Binding-site contacts:
Ligand atom O3 contacts residue ASN90 of chain 1.I at 2.7 Å (h-bond).
Ligand atom C5 contacts residue GLU51 of chain 1.I at 4.3 Å.
Ligand atom O6 contacts residue GLN61 of chain 1.I at 2.9 Å (h-bond).
Ligand atom C6 contacts residue GLU51 of chain 1.I at 4.0 Å.
Ligand atom C3 contacts residue TRP88 of chain 1.I at 3.5 Å (hydrophobic).
Ligand atom O6 contacts residue GLN56 of chain 1.I at 3.4 Å (h-bond).
Ligand atom C3 contacts residue GLU51 of chain 1.I at 4.5 Å.
Ligand atom C4 contacts residue TRP88 of chain 1.I at 3.5 Å (hydrophobic).
Ligand atom C6 contacts residue GLN61 of chain 1.I at 4.0 Å.
Ligand atom O4 contacts residue GLU51 of chain 1.I at 2.5 Å (salt-bridge).
Ligand atom O6 contacts residue HIS57 of chain 1.I at 3.3 Å.
Ligand atom O6 contacts residue TRP88 of chain 1.I at 4.0 Å.
Ligand atom C4 contacts residue LYS91 of chain 1.I at 4.0 Å.
Ligand atom O4 contacts residue GLN56 of chain 1.I at 3.6 Å.
Ligand atom O5 contacts residue GLN56 of chain 1.I at 3.6 Å.
Ligand atom O4 contacts residue LYS91 of chain 1.I at 3.1 Å (salt-bridge).
Ligand atom C2 contacts residue LYS91 of chain 1.I at 4.2 Å.
Ligand atom O2 contacts residue ASN90 of chain 1.I at 3.0 Å (h-bond).
Ligand atom O3 contacts residue TRP88 of chain 1.I at 3.7 Å.
Ligand atom C5 contacts residue TRP88 of chain 1.I at 3.6 Å (hydrophobic).
Ligand atom C5 contacts residue GLN56 of chain 1.I at 4.4 Å.
Ligand atom C3 contacts residue ASN90 of chain 1.I at 3.8 Å.
Ligand atom C2 contacts residue ASN90 of chain 1.I at 4.0 Å.
Ligand atom O1 contacts residue GLN56 of chain 1.I at 4.4 Å.
Ligand atom O3 contacts residue LYS91 of chain 1.I at 3.1 Å (salt-bridge).
Ligand atom O3 contacts residue GLU51 of chain 1.I at 4.3 Å.
Ligand atom C6 contacts residue GLN56 of chain 1.I at 4.0 Å.
Ligand atom C6 contacts residue HIS57 of chain 1.I at 3.4 Å.
Ligand atom C3 contacts residue LYS91 of chain 1.I at 4.0 Å.
Ligand atom C4 contacts residue GLU51 of chain 1.I at 3.3 Å.
Ligand atom C6 contacts residue TRP88 of chain 1.I at 3.8 Å (hydrophobic).

Sequence of chain 1.I:
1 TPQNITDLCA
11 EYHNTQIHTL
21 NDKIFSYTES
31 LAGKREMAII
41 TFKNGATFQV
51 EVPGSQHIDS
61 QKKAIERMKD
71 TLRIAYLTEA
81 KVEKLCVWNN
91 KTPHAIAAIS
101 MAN

A small-molecule ligand and the protein it binds are described below.
Small molecule (SMILES): OC[C@H]1O[C@@H](O)[C@H](O)[C@@H](O)[C@H]1O